Sequence of chain 1.F:
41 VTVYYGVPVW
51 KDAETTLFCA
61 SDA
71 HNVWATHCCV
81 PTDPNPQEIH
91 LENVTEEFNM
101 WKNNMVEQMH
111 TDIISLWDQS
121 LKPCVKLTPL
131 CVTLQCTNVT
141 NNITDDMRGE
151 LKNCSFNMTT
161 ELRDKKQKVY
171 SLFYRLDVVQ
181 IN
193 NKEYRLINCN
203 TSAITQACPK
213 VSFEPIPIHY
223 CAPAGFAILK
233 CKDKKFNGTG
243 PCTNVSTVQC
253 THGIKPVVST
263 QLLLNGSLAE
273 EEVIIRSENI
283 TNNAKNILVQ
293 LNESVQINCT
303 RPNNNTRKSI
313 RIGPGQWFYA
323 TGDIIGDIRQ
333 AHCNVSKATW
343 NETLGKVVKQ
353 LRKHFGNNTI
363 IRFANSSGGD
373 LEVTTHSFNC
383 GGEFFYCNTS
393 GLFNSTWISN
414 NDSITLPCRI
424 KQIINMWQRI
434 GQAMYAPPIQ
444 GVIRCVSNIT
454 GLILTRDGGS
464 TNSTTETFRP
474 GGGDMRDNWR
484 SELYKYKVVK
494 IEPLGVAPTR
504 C

A small-molecule ligand and the protein it binds are described below.
Small molecule (SMILES): CC(=O)N[C@@H]1[C@@H](O)[C@H](O)[C@@H](CO)O[C@H]1O

Binding-site contacts:
Ligand atom N2 contacts residue ASN281 of chain 1.F at 2.9 Å (h-bond).
Ligand atom O6 contacts residue ASN284 of chain 1.F at 4.0 Å.
Ligand atom C1 contacts residue ASN281 of chain 1.F at 1.5 Å.
Ligand atom C5 contacts residue ASN281 of chain 1.F at 3.8 Å.
Ligand atom C7 contacts residue ASN281 of chain 1.F at 3.6 Å.
Ligand atom C4 contacts residue ASN281 of chain 1.F at 4.3 Å.
Ligand atom C5 contacts residue THR283 of chain 1.F at 3.4 Å.
Ligand atom C3 contacts residue ASN281 of chain 1.F at 3.9 Å.
Ligand atom C1 contacts residue THR283 of chain 1.F at 3.4 Å.
Ligand atom O5 contacts residue ASN281 of chain 1.F at 2.5 Å (h-bond).
Ligand atom O5 contacts residue THR283 of chain 1.F at 2.9 Å (h-bond).
Ligand atom O6 contacts residue THR283 of chain 1.F at 2.8 Å (h-bond).
Ligand atom O7 contacts residue ASN281 of chain 1.F at 3.8 Å.
Ligand atom O5 contacts residue ASN284 of chain 1.F at 4.2 Å.
Ligand atom C2 contacts residue ASN281 of chain 1.F at 2.5 Å.
Ligand atom C6 contacts residue THR283 of chain 1.F at 3.6 Å.